Sequence of chain 3.A:
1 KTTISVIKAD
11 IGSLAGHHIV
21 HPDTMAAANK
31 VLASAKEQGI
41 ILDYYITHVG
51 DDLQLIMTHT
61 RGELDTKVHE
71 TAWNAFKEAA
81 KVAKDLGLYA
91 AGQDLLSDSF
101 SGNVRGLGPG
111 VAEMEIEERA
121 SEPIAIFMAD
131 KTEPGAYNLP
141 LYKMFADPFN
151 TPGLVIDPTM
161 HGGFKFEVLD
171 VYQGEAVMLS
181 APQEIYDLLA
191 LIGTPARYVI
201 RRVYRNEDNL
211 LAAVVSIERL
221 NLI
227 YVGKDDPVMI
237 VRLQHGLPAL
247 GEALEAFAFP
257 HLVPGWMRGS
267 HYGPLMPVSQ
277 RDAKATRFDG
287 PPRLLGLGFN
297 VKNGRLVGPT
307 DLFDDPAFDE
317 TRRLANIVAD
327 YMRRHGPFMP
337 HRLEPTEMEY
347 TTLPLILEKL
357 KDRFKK

Binding-site contacts:
Ligand atom O13 contacts residue ASP51 of chain 2.A at 2.9 Å (salt-bridge).
Ligand atom O6 contacts residue GLN240 of chain 3.A at 3.2 Å (h-bond).
Ligand atom O4 contacts residue TYR346 of chain 2.A at 2.9 Å (h-bond).
Ligand atom O1 contacts residue MG1 of chain 2.B at 2.7 Å.
Ligand atom O11 contacts residue MG1 of chain 2.C at 2.3 Å.
Ligand atom P1 contacts residue MG1 of chain 2.B at 3.0 Å.
Ligand atom O5 contacts residue HIS17 of chain 2.A at 3.3 Å.
Ligand atom O11 contacts residue MG1 of chain 2.B at 2.2 Å.
Ligand atom O13 contacts residue ASN103 of chain 2.A at 3.2 Å (h-bond).
Ligand atom O13 contacts residue ASP10 of chain 2.A at 2.9 Å (salt-bridge).
Ligand atom C5 contacts residue ASP285 of chain 2.A at 3.3 Å.
Ligand atom O12 contacts residue ASP51 of chain 2.A at 3.0 Å (salt-bridge).
Ligand atom O12 contacts residue ASP232 of chain 2.A at 3.1 Å (salt-bridge).
Ligand atom O4 contacts residue ARG264 of chain 2.A at 3.1 Å.
Ligand atom O63 contacts residue TYR346 of chain 2.A at 2.6 Å (h-bond).
Ligand atom O3 contacts residue ARG264 of chain 2.A at 2.8 Å (salt-bridge).
Ligand atom C3 contacts residue ASP285 of chain 2.A at 3.1 Å.
Ligand atom O61 contacts residue TYR89 of chain 2.A at 2.4 Å (h-bond).
Ligand atom O11 contacts residue ASP232 of chain 2.A at 3.2 Å (salt-bridge).
Ligand atom P1 contacts residue MG1 of chain 2.D at 3.3 Å.
Ligand atom O5 contacts residue GLN240 of chain 3.A at 3.1 Å (h-bond).
Ligand atom O62 contacts residue GLN240 of chain 3.A at 2.9 Å (h-bond).
Ligand atom O5 contacts residue ALA245 of chain 3.A at 3.2 Å.
Ligand atom O61 contacts residue HIS17 of chain 2.A at 3.3 Å (h-bond).
Ligand atom O62 contacts residue TYR89 of chain 2.A at 3.3 Å (h-bond).
Ligand atom O5 contacts residue ASP285 of chain 2.A at 2.6 Å (salt-bridge).
Ligand atom O1 contacts residue ASN103 of chain 2.A at 3.3 Å (h-bond).
Ligand atom O63 contacts residue GLY102 of chain 2.A at 3.2 Å.
Ligand atom O13 contacts residue GLN93 of chain 2.A at 2.9 Å (h-bond).
Ligand atom O62 contacts residue HIS241 of chain 3.A at 2.8 Å (h-bond).
Ligand atom O3 contacts residue ASP285 of chain 2.A at 2.6 Å (salt-bridge).
Ligand atom O13 contacts residue MG1 of chain 2.E at 2.0 Å.
Ligand atom O12 contacts residue LYS131 of chain 2.A at 3.0 Å (salt-bridge).
Ligand atom O6 contacts residue TYR346 of chain 2.A at 3.3 Å (h-bond).
Ligand atom O6 contacts residue HIS17 of chain 2.A at 3.2 Å (h-bond).
Ligand atom O61 contacts residue GLY102 of chain 2.A at 2.6 Å (h-bond).
Ligand atom O13 contacts residue HIS17 of chain 2.A at 3.1 Å (h-bond).
Ligand atom O12 contacts residue MG1 of chain 2.D at 2.2 Å.
Ligand atom O12 contacts residue ASP130 of chain 2.A at 3.2 Å (salt-bridge).
Ligand atom O11 contacts residue ASP231 of chain 2.A at 3.3 Å (salt-bridge).

The protein below binds the small molecule below.
Small molecule (SMILES): O=C(COP(=O)(O)O)[C@H](O)[C@@H](O)[C@H](O)COP(=O)(O)O

Sequence of chain 2.A:
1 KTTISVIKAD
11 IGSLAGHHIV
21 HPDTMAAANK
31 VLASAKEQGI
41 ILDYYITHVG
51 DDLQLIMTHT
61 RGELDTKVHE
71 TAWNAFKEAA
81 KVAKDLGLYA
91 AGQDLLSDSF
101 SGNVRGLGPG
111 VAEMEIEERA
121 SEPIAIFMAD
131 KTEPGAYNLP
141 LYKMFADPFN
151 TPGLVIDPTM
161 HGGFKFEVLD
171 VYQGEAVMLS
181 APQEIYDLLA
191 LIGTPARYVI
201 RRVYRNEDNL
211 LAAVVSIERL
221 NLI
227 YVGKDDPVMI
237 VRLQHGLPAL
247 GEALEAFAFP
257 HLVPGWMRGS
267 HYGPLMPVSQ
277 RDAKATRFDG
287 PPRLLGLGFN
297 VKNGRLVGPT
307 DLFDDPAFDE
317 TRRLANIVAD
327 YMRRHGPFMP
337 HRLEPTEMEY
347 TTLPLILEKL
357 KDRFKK